Binding-site contacts:
Ligand atom O2B contacts residue MG1 of chain 1.D at 2.6 Å.
Ligand atom S1G contacts residue ALA22 of chain 1.A at 3.5 Å (h-bond).
Ligand atom O2B contacts residue ASP151 of chain 1.A at 2.8 Å (salt-bridge).
Ligand atom O3G contacts residue GLY21 of chain 1.A at 3.6 Å.
Ligand atom C1' contacts residue LEU18 of chain 1.A at 3.7 Å (hydrophobic).
Ligand atom O2' contacts residue GLU94 of chain 1.A at 2.9 Å (salt-bridge).
Ligand atom O2A contacts residue MG1 of chain 1.D at 2.2 Å.
Ligand atom O2G contacts residue MG1 of chain 1.E at 2.0 Å.
Ligand atom PB contacts residue MG1 of chain 1.D at 3.3 Å.
Ligand atom PB contacts residue MG1 of chain 1.E at 3.2 Å.
Ligand atom N1 contacts residue CYS90 of chain 1.A at 3.0 Å (h-bond).
Ligand atom C2' contacts residue GLU94 of chain 1.A at 3.6 Å.
Ligand atom O2B contacts residue MG1 of chain 1.E at 1.8 Å.
Ligand atom O2A contacts residue ASP151 of chain 1.A at 3.5 Å (salt-bridge).
Ligand atom N6 contacts residue ALA39 of chain 1.A at 3.5 Å.
Ligand atom N6 contacts residue GLU88 of chain 1.A at 3.0 Å (salt-bridge).
Ligand atom N7 contacts residue LEU140 of chain 1.A at 3.7 Å.
Ligand atom O3B contacts residue GLY21 of chain 1.A at 3.3 Å.
Ligand atom C2 contacts residue CYS90 of chain 1.A at 3.5 Å (hydrophobic).
Ligand atom O3B contacts residue MG1 of chain 1.E at 3.7 Å.
Ligand atom O3G contacts residue TYR23 of chain 1.A at 3.1 Å (h-bond).
Ligand atom PG contacts residue MG1 of chain 1.E at 3.4 Å.
Ligand atom C4 contacts residue LEU140 of chain 1.A at 3.5 Å (hydrophobic).
Ligand atom O2' contacts residue LEU18 of chain 1.A at 3.7 Å.
Ligand atom O3' contacts residue GLU137 of chain 1.A at 3.2 Å (salt-bridge).
Ligand atom O4' contacts residue GLY19 of chain 1.A at 3.3 Å.
Ligand atom O2A contacts residue ASN138 of chain 1.A at 3.3 Å (h-bond).
Ligand atom C8 contacts residue VAL26 of chain 1.A at 3.7 Å (hydrophobic).
Ligand atom C3' contacts residue GLU94 of chain 1.A at 3.5 Å.
Ligand atom O1B contacts residue MG1 of chain 1.D at 3.6 Å.
Ligand atom O3' contacts residue GLU94 of chain 1.A at 2.4 Å (salt-bridge).
Ligand atom C6 contacts residue LEU140 of chain 1.A at 3.6 Å (hydrophobic).
Ligand atom O3G contacts residue GLY24 of chain 1.A at 3.4 Å (h-bond).
Ligand atom O3A contacts residue MG1 of chain 1.D at 3.7 Å.
Ligand atom C6 contacts residue ALA39 of chain 1.A at 3.6 Å (hydrophobic).
Ligand atom O1A contacts residue ASP151 of chain 1.A at 3.6 Å (salt-bridge).
Ligand atom C5 contacts residue LEU140 of chain 1.A at 3.3 Å (hydrophobic).
Ligand atom PA contacts residue MG1 of chain 1.D at 3.3 Å.
Ligand atom O1A contacts residue LYS41 of chain 1.A at 3.7 Å.
Ligand atom O3G contacts residue ALA22 of chain 1.A at 3.4 Å (h-bond).

Sequence of chain 1.A:
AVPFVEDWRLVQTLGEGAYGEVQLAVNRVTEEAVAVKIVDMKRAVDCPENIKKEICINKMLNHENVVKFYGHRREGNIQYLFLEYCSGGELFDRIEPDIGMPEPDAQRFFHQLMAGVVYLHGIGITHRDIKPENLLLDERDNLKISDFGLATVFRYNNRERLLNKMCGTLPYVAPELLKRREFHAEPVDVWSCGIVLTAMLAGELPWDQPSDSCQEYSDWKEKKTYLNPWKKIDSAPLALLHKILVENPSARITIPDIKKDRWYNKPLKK

The protein below binds the small molecule below.
Small molecule (SMILES): Nc1ncnc2c1ncn2[C@@H]1O[C@H](COP(=O)(O)OP(=O)(O)OP(O)(O)=S)[C@@H](O)[C@H]1O